Binding-site contacts:
Ligand atom OXT contacts residue TYR58 of chain 1.C at 3.7 Å.
Ligand atom OE2 contacts residue SER139 of chain 1.C at 3.4 Å (h-bond).
Ligand atom CA contacts residue THR88 of chain 1.C at 3.4 Å.
Ligand atom C contacts residue THR88 of chain 1.C at 3.6 Å.
Ligand atom CD contacts residue GLU190 of chain 1.C at 4.1 Å.
Ligand atom C contacts residue ARG93 of chain 1.C at 3.4 Å.
Ligand atom CD contacts residue THR140 of chain 1.C at 3.2 Å.
Ligand atom OE2 contacts residue THR140 of chain 1.C at 3.2 Å (h-bond).
Ligand atom OXT contacts residue PRO86 of chain 1.C at 3.8 Å.
Ligand atom C contacts residue TYR58 of chain 1.C at 3.8 Å (hydrophobic).
Ligand atom N contacts residue PRO86 of chain 1.C at 2.9 Å (h-bond).
Ligand atom N contacts residue GLU190 of chain 1.C at 2.7 Å (salt-bridge).
Ligand atom CB contacts residue GLU190 of chain 1.C at 4.0 Å.
Ligand atom OE2 contacts residue LEU135 of chain 1.C at 4.1 Å.
Ligand atom CA contacts residue PRO86 of chain 1.C at 4.0 Å (hydrophobic).
Ligand atom N contacts residue TYR58 of chain 1.C at 4.2 Å.
Ligand atom CA contacts residue TYR58 of chain 1.C at 4.2 Å (hydrophobic).
Ligand atom N contacts residue SER139 of chain 1.C at 4.1 Å.
Ligand atom CG contacts residue LEU135 of chain 1.C at 3.7 Å (hydrophobic).
Ligand atom O contacts residue SER139 of chain 1.C at 2.9 Å (h-bond).
Ligand atom OE2 contacts residue GLY138 of chain 1.C at 3.7 Å.
Ligand atom C contacts residue SER139 of chain 1.C at 3.3 Å.
Ligand atom N contacts residue THR88 of chain 1.C at 2.9 Å (h-bond).
Ligand atom CD contacts residue LEU135 of chain 1.C at 4.0 Å (hydrophobic).
Ligand atom OXT contacts residue LEU87 of chain 1.C at 3.6 Å.
Ligand atom OXT contacts residue SER139 of chain 1.C at 4.0 Å.
Ligand atom CA contacts residue SER139 of chain 1.C at 3.3 Å.
Ligand atom N contacts residue TYR217 of chain 1.C at 3.7 Å.
Ligand atom OXT contacts residue ARG93 of chain 1.C at 2.7 Å (salt-bridge).
Ligand atom O contacts residue TYR58 of chain 1.C at 3.5 Å.
Ligand atom C contacts residue PRO86 of chain 1.C at 4.3 Å (hydrophobic).
Ligand atom O contacts residue ARG93 of chain 1.C at 2.8 Å (salt-bridge).
Ligand atom OE1 contacts residue GLU190 of chain 1.C at 3.9 Å.
Ligand atom OXT contacts residue THR88 of chain 1.C at 2.9 Å (h-bond).
Ligand atom CG contacts residue GLU190 of chain 1.C at 3.6 Å.
Ligand atom O contacts residue GLY138 of chain 1.C at 3.2 Å.
Ligand atom CB contacts residue TYR58 of chain 1.C at 3.6 Å (hydrophobic).
Ligand atom CA contacts residue GLU190 of chain 1.C at 3.4 Å.
Ligand atom OE1 contacts residue THR140 of chain 1.C at 2.6 Å (h-bond).
Ligand atom CB contacts residue LEU135 of chain 1.C at 4.0 Å (hydrophobic).

Sequence of chain 1.C:
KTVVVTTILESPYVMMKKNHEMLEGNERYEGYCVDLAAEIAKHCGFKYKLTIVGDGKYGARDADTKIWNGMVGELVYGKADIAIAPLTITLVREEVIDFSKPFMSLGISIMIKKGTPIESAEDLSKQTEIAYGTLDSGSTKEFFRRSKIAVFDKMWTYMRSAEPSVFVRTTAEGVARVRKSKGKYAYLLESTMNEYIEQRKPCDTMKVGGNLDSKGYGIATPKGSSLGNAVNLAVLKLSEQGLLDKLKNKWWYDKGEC

A small-molecule ligand and the protein it binds are described below.
Small molecule (SMILES): N[C@@H](CCC(=O)O)C(=O)O